Sequence of chain 1.A:
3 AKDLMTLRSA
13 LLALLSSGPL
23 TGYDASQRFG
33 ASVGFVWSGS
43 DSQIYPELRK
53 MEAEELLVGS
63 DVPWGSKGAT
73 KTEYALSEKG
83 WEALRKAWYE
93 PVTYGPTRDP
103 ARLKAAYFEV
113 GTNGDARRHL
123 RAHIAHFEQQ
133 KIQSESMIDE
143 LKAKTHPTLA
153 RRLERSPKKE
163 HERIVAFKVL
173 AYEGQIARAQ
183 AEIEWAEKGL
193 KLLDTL

This small molecule binds to this protein.
Small molecule (SMILES): COc1cc(C(=O)[O-])ccc1O

Binding-site contacts:
Ligand atom CV contacts residue ALA108 of chain 1.A at 3.8 Å (hydrophobic).
Ligand atom CM2 contacts residue SER34 of chain 1.B at 3.7 Å.
Ligand atom CC contacts residue TYR109 of chain 1.A at 3.7 Å (hydrophobic).
Ligand atom O2 contacts residue ARG154 of chain 1.B at 2.7 Å (salt-bridge).
Ligand atom CO2 contacts residue SER34 of chain 1.B at 3.9 Å.
Ligand atom CZ contacts residue LEU143 of chain 1.B at 4.1 Å (hydrophobic).
Ligand atom CC contacts residue THR150 of chain 1.B at 3.6 Å.
Ligand atom CM1 contacts residue LEU143 of chain 1.B at 3.6 Å (hydrophobic).
Ligand atom O1 contacts residue THR150 of chain 1.B at 3.6 Å.
Ligand atom CZ contacts residue SER34 of chain 1.B at 3.5 Å.
Ligand atom CM1 contacts residue HIS148 of chain 1.B at 3.4 Å.
Ligand atom O3 contacts residue MET139 of chain 1.B at 3.0 Å (h-bond).
Ligand atom CM2 contacts residue VAL35 of chain 1.B at 3.9 Å (hydrophobic).
Ligand atom O2 contacts residue THR150 of chain 1.B at 3.8 Å.
Ligand atom C1 contacts residue TYR109 of chain 1.A at 4.0 Å (hydrophobic).
Ligand atom O1 contacts residue LEU151 of chain 1.B at 3.6 Å.
Ligand atom CO1 contacts residue SER34 of chain 1.B at 3.8 Å.
Ligand atom CO2 contacts residue TYR109 of chain 1.A at 3.4 Å (hydrophobic).
Ligand atom C1 contacts residue SER34 of chain 1.B at 3.9 Å.
Ligand atom OM contacts residue VAL35 of chain 1.B at 3.7 Å.
Ligand atom CM2 contacts residue TYR174 of chain 1.B at 3.9 Å (hydrophobic).
Ligand atom O3 contacts residue TYR174 of chain 1.B at 3.0 Å (h-bond).
Ligand atom O2 contacts residue TYR109 of chain 1.A at 2.5 Å (h-bond).
Ligand atom O1 contacts residue ARG154 of chain 1.B at 2.8 Å (salt-bridge).
Ligand atom CZ contacts residue TYR174 of chain 1.B at 3.9 Å (hydrophobic).
Ligand atom O1 contacts residue LYS170 of chain 1.B at 4.0 Å.
Ligand atom CZ contacts residue MET139 of chain 1.B at 4.1 Å (hydrophobic).
Ligand atom OM contacts residue TYR174 of chain 1.B at 3.0 Å (h-bond).
Ligand atom CV contacts residue TYR174 of chain 1.B at 3.8 Å (hydrophobic).
Ligand atom C1 contacts residue LYS170 of chain 1.B at 4.1 Å.
Ligand atom CO2 contacts residue LYS170 of chain 1.B at 3.9 Å.
Ligand atom CO1 contacts residue HIS148 of chain 1.B at 3.6 Å.
Ligand atom CV contacts residue TYR109 of chain 1.A at 4.0 Å (hydrophobic).
Ligand atom OM contacts residue SER34 of chain 1.B at 3.5 Å.
Ligand atom O3 contacts residue SER34 of chain 1.B at 3.7 Å.
Ligand atom CM1 contacts residue SER34 of chain 1.B at 3.6 Å.
Ligand atom CC contacts residue ARG154 of chain 1.B at 3.5 Å.
Ligand atom CO1 contacts residue LEU151 of chain 1.B at 3.9 Å (hydrophobic).
Ligand atom CC contacts residue LYS170 of chain 1.B at 4.0 Å.
Ligand atom CV contacts residue VAL35 of chain 1.B at 3.7 Å (hydrophobic).

Sequence of chain 1.B:
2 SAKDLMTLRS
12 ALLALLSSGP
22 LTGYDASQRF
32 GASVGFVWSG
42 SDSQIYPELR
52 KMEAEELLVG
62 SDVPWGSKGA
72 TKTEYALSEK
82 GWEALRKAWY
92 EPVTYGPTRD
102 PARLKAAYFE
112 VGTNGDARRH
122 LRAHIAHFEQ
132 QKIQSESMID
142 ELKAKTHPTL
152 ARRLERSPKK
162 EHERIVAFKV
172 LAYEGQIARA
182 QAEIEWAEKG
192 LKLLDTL